Sequence of chain 1.A:
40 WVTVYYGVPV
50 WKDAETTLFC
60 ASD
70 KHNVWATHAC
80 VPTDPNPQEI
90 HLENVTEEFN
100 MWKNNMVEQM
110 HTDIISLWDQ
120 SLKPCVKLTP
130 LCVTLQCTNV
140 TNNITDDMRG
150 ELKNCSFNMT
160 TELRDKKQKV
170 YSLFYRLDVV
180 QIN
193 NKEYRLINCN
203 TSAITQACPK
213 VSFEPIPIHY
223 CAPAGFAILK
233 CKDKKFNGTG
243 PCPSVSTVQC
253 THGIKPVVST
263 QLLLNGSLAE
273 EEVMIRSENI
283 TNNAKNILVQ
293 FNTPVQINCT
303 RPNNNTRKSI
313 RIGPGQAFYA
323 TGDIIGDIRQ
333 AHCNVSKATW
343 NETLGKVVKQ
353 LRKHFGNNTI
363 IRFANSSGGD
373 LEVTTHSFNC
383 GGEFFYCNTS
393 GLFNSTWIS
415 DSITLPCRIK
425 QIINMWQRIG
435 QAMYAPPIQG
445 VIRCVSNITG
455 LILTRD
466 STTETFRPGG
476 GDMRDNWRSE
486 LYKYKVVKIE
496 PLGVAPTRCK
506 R

Binding-site contacts:
Ligand atom O7 contacts residue ASN153 of chain 1.A at 3.6 Å (h-bond).
Ligand atom C8 contacts residue VAL139 of chain 1.A at 3.9 Å (hydrophobic).
Ligand atom C4 contacts residue TYR170 of chain 1.A at 4.3 Å (hydrophobic).
Ligand atom C7 contacts residue ASN153 of chain 1.A at 3.5 Å.
Ligand atom C7 contacts residue LEU172 of chain 1.A at 4.4 Å (hydrophobic).
Ligand atom C3 contacts residue TYR170 of chain 1.A at 4.1 Å (hydrophobic).
Ligand atom C5 contacts residue ASN153 of chain 1.A at 3.8 Å.
Ligand atom C8 contacts residue TYR170 of chain 1.A at 3.6 Å (hydrophobic).
Ligand atom C7 contacts residue TYR170 of chain 1.A at 3.8 Å (hydrophobic).
Ligand atom C4 contacts residue ASN153 of chain 1.A at 4.4 Å.
Ligand atom N2 contacts residue ASP325 of chain 1.A at 4.4 Å.
Ligand atom C1 contacts residue ASN153 of chain 1.A at 1.5 Å.
Ligand atom O4 contacts residue TYR170 of chain 1.A at 3.7 Å.
Ligand atom C8 contacts residue LEU172 of chain 1.A at 3.8 Å (hydrophobic).
Ligand atom N2 contacts residue LEU172 of chain 1.A at 4.4 Å.
Ligand atom C5 contacts residue TYR170 of chain 1.A at 4.0 Å (hydrophobic).
Ligand atom O5 contacts residue TYR170 of chain 1.A at 4.5 Å.
Ligand atom O7 contacts residue ASN141 of chain 1.A at 3.8 Å.
Ligand atom O3 contacts residue ASP325 of chain 1.A at 3.9 Å.
Ligand atom O5 contacts residue ASN153 of chain 1.A at 2.5 Å (h-bond).
Ligand atom C8 contacts residue ASP325 of chain 1.A at 3.7 Å.
Ligand atom C3 contacts residue ASN153 of chain 1.A at 3.9 Å.
Ligand atom C2 contacts residue ASN153 of chain 1.A at 2.5 Å.
Ligand atom O7 contacts residue TYR170 of chain 1.A at 3.1 Å (h-bond).
Ligand atom N2 contacts residue ASN153 of chain 1.A at 2.9 Å (h-bond).
Ligand atom C1 contacts residue TYR170 of chain 1.A at 4.0 Å (hydrophobic).

The protein below binds the small molecule below.
Small molecule (SMILES): CC(=O)N[C@H]1[C@H](O[C@H]2[C@H](O)[C@@H](NC(C)=O)CO[C@@H]2CO)O[C@H](CO)[C@@H](O)[C@@H]1O